Binding-site contacts:
Ligand atom CA contacts residue LEU406 of chain 1.G at 3.3 Å (hydrophobic).
Ligand atom NAQ contacts residue LEU411 of chain 1.G at 3.7 Å.
Ligand atom NAR contacts residue CO31 of chain 1.CB at 2.9 Å (h-bond).
Ligand atom OAH contacts residue ZN1 of chain 1.AB at 1.9 Å.
Ligand atom C contacts residue ZN1 of chain 1.AB at 3.6 Å.
Ligand atom OAG contacts residue MET311 of chain 1.G at 3.1 Å.
Ligand atom OAF contacts residue GLY408 of chain 1.G at 3.5 Å (h-bond).
Ligand atom O contacts residue ASP298 of chain 1.G at 2.9 Å (salt-bridge).
Ligand atom O contacts residue ASP378 of chain 1.G at 2.9 Å (salt-bridge).
Ligand atom C contacts residue ASP378 of chain 1.G at 3.2 Å.
Ligand atom NAR contacts residue ASP378 of chain 1.G at 3.1 Å (salt-bridge).
Ligand atom C contacts residue ASP298 of chain 1.G at 3.7 Å.
Ligand atom CAJ contacts residue LEU411 of chain 1.G at 3.5 Å (hydrophobic).
Ligand atom CAO contacts residue LEU406 of chain 1.G at 3.7 Å (hydrophobic).
Ligand atom O contacts residue ZN1 of chain 1.AB at 3.7 Å.
Ligand atom NAQ contacts residue MET311 of chain 1.G at 3.4 Å (h-bond).
Ligand atom O contacts residue LYS305 of chain 1.G at 2.6 Å (salt-bridge).
Ligand atom NAR contacts residue ZN1 of chain 1.AB at 3.0 Å.
Ligand atom CAN contacts residue LYS305 of chain 1.G at 3.7 Å.
Ligand atom OAF contacts residue THR407 of chain 1.G at 3.5 Å.
Ligand atom C contacts residue ZN1 of chain 1.BB at 2.8 Å.
Ligand atom OAH contacts residue ASP298 of chain 1.G at 3.0 Å (salt-bridge).
Ligand atom CAO contacts residue GLY408 of chain 1.G at 3.4 Å.
Ligand atom NAR contacts residue LYS293 of chain 1.G at 3.6 Å (salt-bridge).
Ligand atom NAD contacts residue GLY309 of chain 1.G at 2.9 Å (h-bond).
Ligand atom OAH contacts residue LYS293 of chain 1.G at 3.1 Å (salt-bridge).
Ligand atom CAW contacts residue LEU411 of chain 1.G at 3.7 Å (hydrophobic).
Ligand atom CAM contacts residue GLY408 of chain 1.G at 3.6 Å.
Ligand atom OAH contacts residue ASP378 of chain 1.G at 2.9 Å (salt-bridge).
Ligand atom OAH contacts residue ZN1 of chain 1.BB at 2.1 Å.
Ligand atom NAR contacts residue ZN1 of chain 1.BB at 2.8 Å.
Ligand atom OAH contacts residue CO31 of chain 1.CB at 3.0 Å (h-bond).
Ligand atom CAK contacts residue ALA496 of chain 1.G at 3.6 Å (hydrophobic).
Ligand atom CAZ contacts residue GLY408 of chain 1.G at 3.6 Å.
Ligand atom NAR contacts residue LEU406 of chain 1.G at 3.1 Å (h-bond).
Ligand atom CAX contacts residue GLY408 of chain 1.G at 3.6 Å.
Ligand atom CAI contacts residue ALA496 of chain 1.G at 3.4 Å (hydrophobic).
Ligand atom O contacts residue ZN1 of chain 1.BB at 2.2 Å.
Ligand atom C contacts residue LEU406 of chain 1.G at 3.7 Å (hydrophobic).
Ligand atom OAH contacts residue GLU380 of chain 1.G at 2.7 Å (salt-bridge).

The small molecule below binds the protein below.
Small molecule (SMILES): CC(C)(C)C(=O)N[C@@H](C(=O)NO)c1ccc(-c2cccc(/C(N)=N/O)c2)cc1

Sequence of chain 1.G:
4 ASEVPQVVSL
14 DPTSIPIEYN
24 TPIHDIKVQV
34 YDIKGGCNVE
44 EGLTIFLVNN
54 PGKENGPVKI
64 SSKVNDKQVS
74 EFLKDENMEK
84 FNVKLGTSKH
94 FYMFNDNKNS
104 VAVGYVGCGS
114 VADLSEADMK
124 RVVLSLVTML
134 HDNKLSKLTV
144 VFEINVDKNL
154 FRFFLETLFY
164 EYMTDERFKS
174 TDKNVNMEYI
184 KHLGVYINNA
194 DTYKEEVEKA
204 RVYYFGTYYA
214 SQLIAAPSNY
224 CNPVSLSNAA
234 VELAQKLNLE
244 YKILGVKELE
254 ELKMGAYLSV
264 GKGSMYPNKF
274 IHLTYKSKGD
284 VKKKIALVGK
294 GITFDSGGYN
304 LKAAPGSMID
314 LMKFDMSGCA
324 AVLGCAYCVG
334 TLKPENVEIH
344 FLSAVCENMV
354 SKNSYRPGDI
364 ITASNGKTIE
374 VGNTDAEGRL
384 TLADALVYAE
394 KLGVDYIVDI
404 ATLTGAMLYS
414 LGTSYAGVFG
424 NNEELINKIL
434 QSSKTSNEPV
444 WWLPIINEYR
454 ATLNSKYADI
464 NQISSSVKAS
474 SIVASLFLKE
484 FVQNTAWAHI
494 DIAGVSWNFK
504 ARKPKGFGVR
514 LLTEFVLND